Binding-site contacts:
Ligand atom O3 contacts residue SER109 of chain 1.D at 3.7 Å.
Ligand atom N2 contacts residue ASN228 of chain 1.A at 3.2 Å (h-bond).
Ligand atom O7 contacts residue ASN228 of chain 1.A at 4.0 Å.
Ligand atom C6 contacts residue ASN228 of chain 1.A at 4.3 Å.
Ligand atom C1 contacts residue ASN228 of chain 1.A at 1.4 Å.
Ligand atom O6 contacts residue ASN228 of chain 1.A at 4.0 Å.
Ligand atom C8 contacts residue GLN210 of chain 1.A at 3.4 Å.
Ligand atom C7 contacts residue ASN228 of chain 1.A at 3.9 Å.
Ligand atom C2 contacts residue ASN228 of chain 1.A at 2.6 Å.
Ligand atom C4 contacts residue ASN228 of chain 1.A at 4.1 Å.
Ligand atom C3 contacts residue ASN228 of chain 1.A at 3.8 Å.
Ligand atom C5 contacts residue ASN228 of chain 1.A at 3.4 Å.
Ligand atom O5 contacts residue ASN228 of chain 1.A at 2.0 Å (h-bond).

Sequence of chain 1.A:
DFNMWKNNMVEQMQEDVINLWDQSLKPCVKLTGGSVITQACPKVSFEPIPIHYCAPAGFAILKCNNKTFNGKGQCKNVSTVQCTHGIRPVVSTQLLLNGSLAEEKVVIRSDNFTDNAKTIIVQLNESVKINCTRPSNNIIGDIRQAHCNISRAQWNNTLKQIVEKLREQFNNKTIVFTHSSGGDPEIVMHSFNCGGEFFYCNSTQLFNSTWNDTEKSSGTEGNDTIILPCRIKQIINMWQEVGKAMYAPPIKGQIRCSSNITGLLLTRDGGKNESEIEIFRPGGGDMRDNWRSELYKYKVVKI

Sequence of chain 1.D:
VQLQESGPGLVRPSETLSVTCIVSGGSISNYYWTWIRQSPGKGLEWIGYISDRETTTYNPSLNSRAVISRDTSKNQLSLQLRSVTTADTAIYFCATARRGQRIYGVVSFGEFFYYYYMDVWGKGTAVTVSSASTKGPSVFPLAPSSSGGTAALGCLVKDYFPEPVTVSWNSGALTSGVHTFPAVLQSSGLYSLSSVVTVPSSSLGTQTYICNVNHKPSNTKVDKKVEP

This small molecule binds to this protein.
Small molecule (SMILES): CC(=O)N[C@@H]1[C@@H](O)[C@H](O)[C@@H](CO)O[C@H]1O